Sequence of chain 48.E:
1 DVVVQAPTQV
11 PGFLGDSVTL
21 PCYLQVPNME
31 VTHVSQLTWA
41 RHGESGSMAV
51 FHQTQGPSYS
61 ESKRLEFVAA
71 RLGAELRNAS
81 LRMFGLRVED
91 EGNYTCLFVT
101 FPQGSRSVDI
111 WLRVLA

A small-molecule ligand and the protein it binds are described below.
Small molecule (SMILES): CC(=O)N[C@H]1[C@H](O[C@H]2[C@H](O)[C@@H](NC(C)=O)CO[C@@H]2CO)O[C@H](CO)[C@@H](O[C@@H]2O[C@H](CO)[C@@H](O)[C@H](O)[C@@H]2O)[C@@H]1O

Binding-site contacts:
Ligand atom O5 contacts residue SER80 of chain 48.E at 4.1 Å.
Ligand atom C4 contacts residue ASN78 of chain 48.E at 4.2 Å.
Ligand atom C7 contacts residue ASN78 of chain 48.E at 3.9 Å.
Ligand atom C6 contacts residue ASN78 of chain 48.E at 4.5 Å.
Ligand atom O5 contacts residue ASN78 of chain 48.E at 2.2 Å (h-bond).
Ligand atom C2 contacts residue ASN78 of chain 48.E at 2.7 Å.
Ligand atom C1 contacts residue ALA69 of chain 48.E at 4.3 Å (hydrophobic).
Ligand atom C8 contacts residue TYR23 of chain 48.E at 3.3 Å (hydrophobic).
Ligand atom C5 contacts residue ALA69 of chain 48.E at 4.4 Å (hydrophobic).
Ligand atom C5 contacts residue VAL68 of chain 48.E at 4.4 Å (hydrophobic).
Ligand atom C1 contacts residue ASN78 of chain 48.E at 1.4 Å.
Ligand atom O7 contacts residue TYR23 of chain 48.E at 4.2 Å.
Ligand atom N2 contacts residue ASN78 of chain 48.E at 3.2 Å (h-bond).
Ligand atom C1 contacts residue SER80 of chain 48.E at 3.8 Å.
Ligand atom O7 contacts residue ASN78 of chain 48.E at 4.0 Å.
Ligand atom O6 contacts residue ALA69 of chain 48.E at 4.0 Å.
Ligand atom C5 contacts residue SER80 of chain 48.E at 4.0 Å.
Ligand atom C6 contacts residue ALA69 of chain 48.E at 4.1 Å (hydrophobic).
Ligand atom C6 contacts residue VAL68 of chain 48.E at 3.1 Å (hydrophobic).
Ligand atom C3 contacts residue ASN78 of chain 48.E at 4.0 Å.
Ligand atom C7 contacts residue TYR23 of chain 48.E at 4.0 Å (hydrophobic).
Ligand atom C5 contacts residue ASN78 of chain 48.E at 3.5 Å.
Ligand atom O6 contacts residue VAL68 of chain 48.E at 3.8 Å.
Ligand atom O5 contacts residue ALA69 of chain 48.E at 3.5 Å.